Binding-site contacts:
Ligand atom C1 contacts residue SER255 of chain 1.C at 4.0 Å.
Ligand atom C1 contacts residue THR270 of chain 1.C at 3.6 Å.
Ligand atom C7 contacts residue ASN259 of chain 1.C at 3.7 Å.
Ligand atom O5 contacts residue ARG272 of chain 1.C at 4.2 Å.
Ligand atom C6 contacts residue ASP256 of chain 1.C at 3.9 Å.
Ligand atom O5 contacts residue ASN259 of chain 1.C at 2.4 Å (h-bond).
Ligand atom C5 contacts residue ASN259 of chain 1.C at 3.7 Å.
Ligand atom O6 contacts residue ASP256 of chain 1.C at 2.6 Å (salt-bridge).
Ligand atom C5 contacts residue ASP256 of chain 1.C at 4.3 Å.
Ligand atom C1 contacts residue ASN259 of chain 1.C at 1.4 Å.
Ligand atom C8 contacts residue ASN259 of chain 1.C at 3.9 Å.
Ligand atom C2 contacts residue ASN259 of chain 1.C at 2.5 Å.
Ligand atom C5 contacts residue THR270 of chain 1.C at 4.1 Å.
Ligand atom C8 contacts residue PRO230 of chain 1.C at 3.7 Å (hydrophobic).
Ligand atom O6 contacts residue ARG272 of chain 1.C at 3.2 Å.
Ligand atom C6 contacts residue ARG272 of chain 1.C at 4.1 Å.
Ligand atom C8 contacts residue GLU229 of chain 1.C at 3.5 Å.
Ligand atom N2 contacts residue ASN259 of chain 1.C at 2.8 Å (h-bond).
Ligand atom C1 contacts residue ASP256 of chain 1.C at 4.4 Å.
Ligand atom O7 contacts residue PRO230 of chain 1.C at 3.7 Å.
Ligand atom O6 contacts residue ASN259 of chain 1.C at 4.5 Å.
Ligand atom O5 contacts residue GLY271 of chain 1.C at 3.7 Å.
Ligand atom O5 contacts residue THR270 of chain 1.C at 3.6 Å.
Ligand atom C3 contacts residue ASN259 of chain 1.C at 3.8 Å.
Ligand atom O6 contacts residue GLY271 of chain 1.C at 4.1 Å.
Ligand atom C1 contacts residue GLY271 of chain 1.C at 3.9 Å.
Ligand atom O5 contacts residue ASP256 of chain 1.C at 3.4 Å (salt-bridge).
Ligand atom C7 contacts residue PRO230 of chain 1.C at 3.9 Å (hydrophobic).
Ligand atom C2 contacts residue SER255 of chain 1.C at 4.2 Å.
Ligand atom O5 contacts residue SER255 of chain 1.C at 4.3 Å.
Ligand atom C4 contacts residue ASN259 of chain 1.C at 4.2 Å.

Sequence of chain 1.C:
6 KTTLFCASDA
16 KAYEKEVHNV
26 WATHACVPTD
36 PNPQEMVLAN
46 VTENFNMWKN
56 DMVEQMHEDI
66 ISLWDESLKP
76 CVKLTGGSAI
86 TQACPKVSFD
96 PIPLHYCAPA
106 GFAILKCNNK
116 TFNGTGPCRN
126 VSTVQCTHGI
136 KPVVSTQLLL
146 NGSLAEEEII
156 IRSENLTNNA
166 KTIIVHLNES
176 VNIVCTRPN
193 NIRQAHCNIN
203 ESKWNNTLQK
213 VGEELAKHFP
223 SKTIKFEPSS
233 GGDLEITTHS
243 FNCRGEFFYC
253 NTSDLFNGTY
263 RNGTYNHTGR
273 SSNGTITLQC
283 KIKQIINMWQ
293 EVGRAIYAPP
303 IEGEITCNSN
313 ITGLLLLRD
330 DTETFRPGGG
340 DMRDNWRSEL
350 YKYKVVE

The small molecule below binds the protein below.
Small molecule (SMILES): CC(=O)N[C@@H]1[C@@H](O)[C@H](O)[C@@H](CO)O[C@H]1O